Binding-site contacts:
Ligand atom N2 contacts residue ASN699 of chain 1.C at 2.8 Å (h-bond).
Ligand atom C2 contacts residue ASN168 of chain 1.C at 4.5 Å.
Ligand atom C6 contacts residue SER701 of chain 1.C at 4.4 Å.
Ligand atom O5 contacts residue ASP702 of chain 1.C at 3.3 Å.
Ligand atom C4 contacts residue ASN699 of chain 1.C at 4.2 Å.
Ligand atom C5 contacts residue SER701 of chain 1.C at 4.4 Å.
Ligand atom O4 contacts residue ASN168 of chain 1.C at 3.6 Å.
Ligand atom O5 contacts residue SER701 of chain 1.C at 4.4 Å.
Ligand atom O6 contacts residue ASP702 of chain 1.C at 3.9 Å.
Ligand atom C2 contacts residue ASN699 of chain 1.C at 2.4 Å.
Ligand atom O7 contacts residue ASN168 of chain 1.C at 4.2 Å.
Ligand atom C3 contacts residue ASN699 of chain 1.C at 3.8 Å.
Ligand atom O6 contacts residue SER701 of chain 1.C at 3.3 Å (h-bond).
Ligand atom C7 contacts residue ASN168 of chain 1.C at 4.5 Å.
Ligand atom O5 contacts residue ASN699 of chain 1.C at 2.3 Å (h-bond).
Ligand atom C5 contacts residue ASN699 of chain 1.C at 3.6 Å.
Ligand atom C1 contacts residue SER701 of chain 1.C at 4.2 Å.
Ligand atom C1 contacts residue ASN699 of chain 1.C at 1.4 Å.
Ligand atom C1 contacts residue ASP702 of chain 1.C at 3.8 Å.
Ligand atom C5 contacts residue ASP702 of chain 1.C at 4.4 Å.
Ligand atom O7 contacts residue ASN699 of chain 1.C at 4.2 Å.
Ligand atom C7 contacts residue ASN699 of chain 1.C at 3.8 Å.
Ligand atom C6 contacts residue ASP702 of chain 1.C at 4.4 Å.

A protein and the small-molecule ligand that binds it are described below.
Small molecule (SMILES): CC(=O)N[C@H]1[C@H](O[C@H]2[C@H](O)[C@@H](NC(C)=O)CO[C@@H]2CO)O[C@H](CO)[C@@H](O)[C@@H]1O

Sequence of chain 1.C:
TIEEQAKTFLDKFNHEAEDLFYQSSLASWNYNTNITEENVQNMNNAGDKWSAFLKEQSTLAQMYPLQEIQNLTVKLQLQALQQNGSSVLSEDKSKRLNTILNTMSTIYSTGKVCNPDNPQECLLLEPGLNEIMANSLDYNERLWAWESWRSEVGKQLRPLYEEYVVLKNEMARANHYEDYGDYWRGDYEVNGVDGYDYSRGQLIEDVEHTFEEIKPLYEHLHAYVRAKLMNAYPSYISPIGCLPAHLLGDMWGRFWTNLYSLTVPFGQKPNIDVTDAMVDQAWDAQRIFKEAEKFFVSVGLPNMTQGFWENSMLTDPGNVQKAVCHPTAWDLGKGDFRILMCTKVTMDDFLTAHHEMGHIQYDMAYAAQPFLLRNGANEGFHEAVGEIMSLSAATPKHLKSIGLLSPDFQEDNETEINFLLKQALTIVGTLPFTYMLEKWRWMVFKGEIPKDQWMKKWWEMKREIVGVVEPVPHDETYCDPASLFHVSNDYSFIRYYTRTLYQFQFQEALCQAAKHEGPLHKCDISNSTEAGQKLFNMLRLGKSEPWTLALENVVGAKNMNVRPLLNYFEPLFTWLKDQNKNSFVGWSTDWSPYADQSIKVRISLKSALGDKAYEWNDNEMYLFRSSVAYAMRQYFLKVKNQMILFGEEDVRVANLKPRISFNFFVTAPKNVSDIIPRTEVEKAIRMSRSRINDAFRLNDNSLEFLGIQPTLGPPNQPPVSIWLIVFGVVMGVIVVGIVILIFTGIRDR